This protein binds this small molecule.
Small molecule (SMILES): CC1(N)CCN(c2cnc(-c3cccc(Cl)c3Cl)c(N)n2)CC1

Binding-site contacts:
Ligand atom N5 contacts residue THR254 of chain 1.A at 3.5 Å.
Ligand atom C18 contacts residue THR220 of chain 1.A at 3.8 Å.
Ligand atom C6 contacts residue THR254 of chain 1.A at 3.8 Å.
Ligand atom C14 contacts residue GLU251 of chain 1.A at 3.8 Å.
Ligand atom N5 contacts residue GLU251 of chain 1.A at 3.5 Å.
Ligand atom C1 contacts residue ARG112 of chain 1.A at 3.8 Å.
Ligand atom C13 contacts residue THR254 of chain 1.A at 3.3 Å.
Ligand atom C19 contacts residue THR220 of chain 1.A at 3.1 Å.
Ligand atom C4 contacts residue THR254 of chain 1.A at 3.7 Å.
Ligand atom N7 contacts residue GLU251 of chain 1.A at 2.9 Å (salt-bridge).
Ligand atom C14 contacts residue THR254 of chain 1.A at 3.7 Å.
Ligand atom C18 contacts residue LYS493 of chain 1.A at 3.8 Å.
Ligand atom N22 contacts residue GLU111 of chain 1.A at 2.8 Å (salt-bridge).
Ligand atom N22 contacts residue PHE114 of chain 1.A at 2.8 Å (h-bond).
Ligand atom C17 contacts residue LYS493 of chain 1.A at 3.8 Å.
Ligand atom N2 contacts residue THR220 of chain 1.A at 3.6 Å.
Ligand atom C8 contacts residue ARG112 of chain 1.A at 3.6 Å.
Ligand atom CL2 contacts residue LEU255 of chain 1.A at 3.8 Å.
Ligand atom N7 contacts residue PRO492 of chain 1.A at 3.5 Å.
Ligand atom CL2 contacts residue GLN258 of chain 1.A at 3.6 Å.
Ligand atom N5 contacts residue THR220 of chain 1.A at 3.8 Å.
Ligand atom C23 contacts residue GLU250 of chain 1.A at 3.3 Å.
Ligand atom N22 contacts residue THR109 of chain 1.A at 3.1 Å (h-bond).
Ligand atom C15 contacts residue ARG112 of chain 1.A at 3.5 Å.
Ligand atom C6 contacts residue THR220 of chain 1.A at 3.7 Å.
Ligand atom C3 contacts residue THR220 of chain 1.A at 3.7 Å.
Ligand atom CL1 contacts residue LEU255 of chain 1.A at 3.6 Å.
Ligand atom C11 contacts residue PHE114 of chain 1.A at 3.2 Å (hydrophobic).
Ligand atom C6 contacts residue GLU251 of chain 1.A at 3.8 Å.
Ligand atom C11 contacts residue HIS115 of chain 1.A at 3.8 Å.
Ligand atom N2 contacts residue ARG112 of chain 1.A at 3.4 Å.
Ligand atom CL1 contacts residue GLN258 of chain 1.A at 3.6 Å.
Ligand atom CL2 contacts residue GLN496 of chain 1.A at 3.6 Å.
Ligand atom CL1 contacts residue ARG112 of chain 1.A at 3.6 Å.
Ligand atom C23 contacts residue PHE114 of chain 1.A at 3.6 Å (hydrophobic).
Ligand atom C19 contacts residue PRO492 of chain 1.A at 3.7 Å (hydrophobic).
Ligand atom CL1 contacts residue THR254 of chain 1.A at 3.3 Å.
Ligand atom C4 contacts residue THR220 of chain 1.A at 3.8 Å.
Ligand atom C12 contacts residue PHE114 of chain 1.A at 3.4 Å (hydrophobic).
Ligand atom C1 contacts residue THR220 of chain 1.A at 3.6 Å.

Sequence of chain 1.A:
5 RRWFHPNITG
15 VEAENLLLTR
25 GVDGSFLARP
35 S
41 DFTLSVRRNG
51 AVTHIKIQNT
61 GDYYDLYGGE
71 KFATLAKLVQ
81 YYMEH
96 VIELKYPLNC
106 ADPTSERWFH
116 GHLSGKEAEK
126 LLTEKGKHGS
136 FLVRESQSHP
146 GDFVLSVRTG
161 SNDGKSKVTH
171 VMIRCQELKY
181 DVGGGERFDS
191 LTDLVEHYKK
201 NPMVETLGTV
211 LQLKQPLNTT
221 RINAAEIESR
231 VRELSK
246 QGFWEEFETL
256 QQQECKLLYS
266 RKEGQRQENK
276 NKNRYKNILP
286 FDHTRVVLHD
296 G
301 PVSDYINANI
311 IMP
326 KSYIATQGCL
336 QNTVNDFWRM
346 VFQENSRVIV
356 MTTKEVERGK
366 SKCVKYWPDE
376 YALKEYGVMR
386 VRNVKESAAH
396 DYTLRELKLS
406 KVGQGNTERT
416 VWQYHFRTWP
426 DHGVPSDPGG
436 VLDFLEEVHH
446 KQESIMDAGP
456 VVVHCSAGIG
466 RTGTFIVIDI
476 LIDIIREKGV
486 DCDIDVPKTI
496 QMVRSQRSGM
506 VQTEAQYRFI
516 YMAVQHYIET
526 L